Binding-site contacts:
Ligand atom C25 contacts residue PHE337 of chain 1.A at 3.7 Å (hydrophobic).
Ligand atom C26 contacts residue PHE144 of chain 1.A at 3.4 Å (hydrophobic).
Ligand atom O5 contacts residue HIS152 of chain 1.F at 3.5 Å (h-bond).
Ligand atom C4 contacts residue VAL161 of chain 1.A at 3.6 Å (hydrophobic).
Ligand atom C7M contacts residue VAL293 of chain 1.A at 3.4 Å (hydrophobic).
Ligand atom C15 contacts residue ILE162 of chain 1.A at 3.4 Å (hydrophobic).
Ligand atom C5M contacts residue HIS152 of chain 1.F at 3.7 Å.
Ligand atom O1 contacts residue ILE162 of chain 1.A at 3.5 Å.
Ligand atom O4 contacts residue TYR302 of chain 1.A at 3.4 Å.
Ligand atom C5 contacts residue PRO294 of chain 1.A at 3.9 Å (hydrophobic).
Ligand atom C4A contacts residue PRO294 of chain 1.A at 3.6 Å (hydrophobic).
Ligand atom C6 contacts residue GLY158 of chain 1.A at 3.8 Å.
Ligand atom C3M contacts residue MET336 of chain 1.A at 3.7 Å (hydrophobic).
Ligand atom C17 contacts residue PHE144 of chain 1.A at 3.4 Å (hydrophobic).
Ligand atom O8 contacts residue GLU295 of chain 1.A at 2.8 Å (salt-bridge).
Ligand atom C17 contacts residue ILE162 of chain 1.A at 3.7 Å (hydrophobic).
Ligand atom O7 contacts residue GLU295 of chain 1.A at 3.8 Å.
Ligand atom C8A contacts residue ILE162 of chain 1.A at 3.5 Å (hydrophobic).
Ligand atom C5 contacts residue VAL161 of chain 1.A at 3.6 Å (hydrophobic).
Ligand atom C23 contacts residue ILE340 of chain 1.A at 3.7 Å (hydrophobic).
Ligand atom C7M contacts residue ILE292 of chain 1.A at 3.6 Å (hydrophobic).
Ligand atom C5M contacts residue TYR302 of chain 1.A at 3.4 Å (hydrophobic).
Ligand atom C18 contacts residue PHE144 of chain 1.A at 3.8 Å (hydrophobic).
Ligand atom O5 contacts residue VAL161 of chain 1.A at 3.3 Å.
Ligand atom C4 contacts residue TYR302 of chain 1.A at 3.6 Å (hydrophobic).
Ligand atom O8 contacts residue ILE162 of chain 1.A at 3.8 Å.
Ligand atom O4 contacts residue VAL161 of chain 1.A at 3.3 Å.
Ligand atom C4A contacts residue VAL161 of chain 1.A at 3.8 Å (hydrophobic).
Ligand atom C8 contacts residue PRO294 of chain 1.A at 3.7 Å (hydrophobic).
Ligand atom O7 contacts residue GLY158 of chain 1.A at 3.2 Å.
Ligand atom C24 contacts residue PHE144 of chain 1.A at 3.7 Å (hydrophobic).
Ligand atom C23 contacts residue PHE337 of chain 1.A at 3.7 Å (hydrophobic).
Ligand atom C8 contacts residue ILE162 of chain 1.A at 3.7 Å (hydrophobic).
Ligand atom C24 contacts residue PHE298 of chain 1.A at 3.6 Å (hydrophobic).
Ligand atom C22 contacts residue PHE301 of chain 1.A at 3.7 Å (hydrophobic).
Ligand atom C7 contacts residue GLY158 of chain 1.A at 3.5 Å.
Ligand atom O4 contacts residue HIS152 of chain 1.F at 2.9 Å (h-bond).
Ligand atom C5M contacts residue CYS151 of chain 1.F at 3.5 Å (hydrophobic).
Ligand atom O8 contacts residue PHE298 of chain 1.A at 3.8 Å.
Ligand atom C8A contacts residue PRO294 of chain 1.A at 3.5 Å (hydrophobic).

The protein below binds the small molecule below.
Small molecule (SMILES): C/C=C(C)/C=C/C=C[C@H](OC)[C@@H](C)[C@@H](OC)[C@@H](C)CCc1oc2c(O)c(OC)cc(OC)c2c(=O)c1C

Sequence of chain 1.F:
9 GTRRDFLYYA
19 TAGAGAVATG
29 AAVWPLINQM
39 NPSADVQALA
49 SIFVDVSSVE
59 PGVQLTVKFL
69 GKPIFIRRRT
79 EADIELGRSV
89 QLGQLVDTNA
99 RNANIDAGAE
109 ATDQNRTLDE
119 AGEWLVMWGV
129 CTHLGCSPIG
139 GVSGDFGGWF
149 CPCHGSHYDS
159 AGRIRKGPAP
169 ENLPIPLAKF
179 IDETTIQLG

Sequence of chain 1.A:
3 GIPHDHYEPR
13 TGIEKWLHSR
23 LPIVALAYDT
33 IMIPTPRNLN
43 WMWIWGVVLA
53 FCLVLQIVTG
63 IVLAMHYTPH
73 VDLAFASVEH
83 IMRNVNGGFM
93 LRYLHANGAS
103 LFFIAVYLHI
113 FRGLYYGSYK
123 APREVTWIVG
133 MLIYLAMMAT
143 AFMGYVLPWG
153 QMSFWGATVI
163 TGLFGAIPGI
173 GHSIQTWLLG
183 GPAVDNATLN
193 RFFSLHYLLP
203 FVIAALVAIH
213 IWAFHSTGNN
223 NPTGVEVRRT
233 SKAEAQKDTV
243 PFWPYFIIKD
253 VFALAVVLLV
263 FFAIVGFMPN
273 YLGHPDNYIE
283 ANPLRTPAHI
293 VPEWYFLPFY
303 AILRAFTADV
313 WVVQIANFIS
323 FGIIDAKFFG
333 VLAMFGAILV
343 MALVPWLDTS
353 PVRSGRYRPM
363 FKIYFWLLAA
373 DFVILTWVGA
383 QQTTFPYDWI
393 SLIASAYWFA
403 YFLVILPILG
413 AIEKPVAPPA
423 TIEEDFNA